Sequence of chain 12.E:
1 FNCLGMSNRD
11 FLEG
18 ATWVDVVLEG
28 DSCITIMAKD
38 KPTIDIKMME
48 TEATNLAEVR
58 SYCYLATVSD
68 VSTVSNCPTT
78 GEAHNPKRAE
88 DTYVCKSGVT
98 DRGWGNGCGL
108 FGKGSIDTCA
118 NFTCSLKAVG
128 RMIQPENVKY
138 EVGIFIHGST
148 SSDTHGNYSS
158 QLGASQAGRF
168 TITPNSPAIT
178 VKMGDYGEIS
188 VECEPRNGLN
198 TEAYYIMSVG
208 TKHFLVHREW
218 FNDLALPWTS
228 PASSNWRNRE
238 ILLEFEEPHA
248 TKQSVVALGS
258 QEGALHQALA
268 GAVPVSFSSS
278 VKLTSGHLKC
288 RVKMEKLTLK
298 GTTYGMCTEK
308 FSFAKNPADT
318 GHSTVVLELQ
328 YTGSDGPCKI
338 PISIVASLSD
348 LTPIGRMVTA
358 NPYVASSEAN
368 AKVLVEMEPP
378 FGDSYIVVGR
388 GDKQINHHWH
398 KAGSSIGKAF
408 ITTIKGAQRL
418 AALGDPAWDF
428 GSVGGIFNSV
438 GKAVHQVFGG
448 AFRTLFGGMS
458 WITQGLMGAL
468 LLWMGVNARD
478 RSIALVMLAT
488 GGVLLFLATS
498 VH

Binding-site contacts:
Ligand atom C1 contacts residue SER66 of chain 12.E at 4.4 Å.
Ligand atom O5 contacts residue SER66 of chain 12.E at 4.3 Å.
Ligand atom C5 contacts residue THR120 of chain 12.E at 4.5 Å.
Ligand atom O7 contacts residue ASN118 of chain 12.E at 3.4 Å (h-bond).
Ligand atom C5 contacts residue ASN118 of chain 12.E at 3.6 Å.
Ligand atom C8 contacts residue ASP67 of chain 12.E at 4.0 Å.
Ligand atom C1 contacts residue ASN118 of chain 12.E at 1.4 Å.
Ligand atom O6 contacts residue ASN118 of chain 12.E at 4.1 Å.
Ligand atom C7 contacts residue ASP67 of chain 12.E at 4.3 Å.
Ligand atom C4 contacts residue ASN118 of chain 12.E at 4.2 Å.
Ligand atom C7 contacts residue ASN118 of chain 12.E at 3.3 Å.
Ligand atom C8 contacts residue ASN118 of chain 12.E at 4.3 Å.
Ligand atom O6 contacts residue PHE119 of chain 12.E at 3.2 Å (h-bond).
Ligand atom O7 contacts residue ASP67 of chain 12.E at 4.3 Å.
Ligand atom C7 contacts residue TYR90 of chain 12.E at 4.2 Å (hydrophobic).
Ligand atom C2 contacts residue ASN118 of chain 12.E at 2.5 Å.
Ligand atom O5 contacts residue ASN118 of chain 12.E at 2.4 Å (h-bond).
Ligand atom N2 contacts residue TYR90 of chain 12.E at 4.2 Å.
Ligand atom O7 contacts residue SER66 of chain 12.E at 3.6 Å.
Ligand atom N2 contacts residue ASN118 of chain 12.E at 2.9 Å (h-bond).
Ligand atom C3 contacts residue ASN118 of chain 12.E at 3.8 Å.
Ligand atom O6 contacts residue THR89 of chain 12.E at 3.8 Å.
Ligand atom C6 contacts residue THR120 of chain 12.E at 4.0 Å.
Ligand atom O6 contacts residue THR120 of chain 12.E at 3.5 Å (h-bond).
Ligand atom O5 contacts residue THR120 of chain 12.E at 3.7 Å.
Ligand atom C8 contacts residue TYR90 of chain 12.E at 3.6 Å (hydrophobic).

This small molecule binds to this protein.
Small molecule (SMILES): CC(=O)N[C@@H]1[C@@H](O)[C@H](O)[C@@H](CO)O[C@H]1O